A small-molecule ligand and the protein it binds are described below.
Small molecule (SMILES): C[S@@H](CCCN)C[C@H]1O[C@@H](n2cnc3c(N)ncnc32)[C@H](O)[C@@H]1O

Binding-site contacts:
Ligand atom C4 contacts residue THR177 of chain 1.B at 3.7 Å.
Ligand atom SD contacts residue ASP106 of chain 1.B at 3.5 Å (salt-bridge).
Ligand atom C4' contacts residue ASP176 of chain 1.B at 3.7 Å.
Ligand atom C2 contacts residue GLY158 of chain 1.B at 3.7 Å.
Ligand atom O4' contacts residue ASP126 of chain 1.B at 3.8 Å.
Ligand atom O2' contacts residue GLN48 of chain 1.B at 3.2 Å (h-bond).
Ligand atom CE contacts residue ASP106 of chain 1.B at 3.5 Å.
Ligand atom C4' contacts residue ASP126 of chain 1.B at 3.4 Å.
Ligand atom O3' contacts residue VAL131 of chain 1.B at 3.7 Å.
Ligand atom O2' contacts residue ASP128 of chain 1.B at 3.5 Å.
Ligand atom C2' contacts residue ASP126 of chain 1.B at 3.6 Å.
Ligand atom N contacts residue ASP176 of chain 1.B at 3.0 Å (salt-bridge).
Ligand atom C5 contacts residue ILE127 of chain 1.B at 3.7 Å (hydrophobic).
Ligand atom N3 contacts residue ILE127 of chain 1.B at 3.2 Å (h-bond).
Ligand atom N contacts residue ASP106 of chain 1.B at 2.7 Å (salt-bridge).
Ligand atom N contacts residue HIS82 of chain 1.B at 3.0 Å (h-bond).
Ligand atom CE contacts residue LEU67 of chain 1.B at 3.7 Å (hydrophobic).
Ligand atom C2' contacts residue GLN48 of chain 1.B at 3.7 Å.
Ligand atom O2' contacts residue ASP126 of chain 1.B at 2.7 Å (salt-bridge).
Ligand atom CA contacts residue ASP176 of chain 1.B at 3.3 Å.
Ligand atom C2 contacts residue VAL125 of chain 1.B at 3.6 Å (hydrophobic).
Ligand atom O4' contacts residue THR178 of chain 1.B at 3.8 Å.
Ligand atom O4' contacts residue GLY103 of chain 1.B at 3.6 Å.
Ligand atom C1' contacts residue ASP126 of chain 1.B at 3.5 Å.
Ligand atom C5' contacts residue ASP176 of chain 1.B at 3.4 Å.
Ligand atom C2 contacts residue ILE127 of chain 1.B at 3.3 Å (hydrophobic).
Ligand atom CG contacts residue ASP176 of chain 1.B at 3.6 Å.
Ligand atom O3' contacts residue ASP126 of chain 1.B at 2.8 Å (salt-bridge).
Ligand atom O2' contacts residue ILE127 of chain 1.B at 3.6 Å.
Ligand atom C3' contacts residue ASP126 of chain 1.B at 3.6 Å.
Ligand atom N1 contacts residue GLY158 of chain 1.B at 3.0 Å (h-bond).
Ligand atom O4' contacts residue THR177 of chain 1.B at 3.4 Å.
Ligand atom CG contacts residue GLN72 of chain 1.B at 3.5 Å.
Ligand atom C2 contacts residue GLY156 of chain 1.B at 3.8 Å.
Ligand atom C4 contacts residue ILE127 of chain 1.B at 3.6 Å (hydrophobic).
Ligand atom N6 contacts residue ASP157 of chain 1.B at 3.0 Å (salt-bridge).
Ligand atom N3 contacts residue GLY103 of chain 1.B at 3.5 Å.
Ligand atom O4' contacts residue ASP176 of chain 1.B at 3.5 Å (salt-bridge).
Ligand atom C2 contacts residue ASP126 of chain 1.B at 3.7 Å.
Ligand atom N3 contacts residue ASP126 of chain 1.B at 3.5 Å.

Sequence of chain 1.B:
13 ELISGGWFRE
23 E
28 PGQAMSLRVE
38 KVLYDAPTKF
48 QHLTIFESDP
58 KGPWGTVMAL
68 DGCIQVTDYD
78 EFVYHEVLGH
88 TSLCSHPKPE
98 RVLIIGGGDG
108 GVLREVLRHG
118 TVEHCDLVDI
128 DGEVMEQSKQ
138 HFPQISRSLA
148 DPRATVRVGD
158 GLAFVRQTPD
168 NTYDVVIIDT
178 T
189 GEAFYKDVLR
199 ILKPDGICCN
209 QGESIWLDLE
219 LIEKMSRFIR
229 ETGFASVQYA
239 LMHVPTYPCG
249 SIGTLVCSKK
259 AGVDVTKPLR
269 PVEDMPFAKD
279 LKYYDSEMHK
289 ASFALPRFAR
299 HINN